Sequence of chain 27.A:
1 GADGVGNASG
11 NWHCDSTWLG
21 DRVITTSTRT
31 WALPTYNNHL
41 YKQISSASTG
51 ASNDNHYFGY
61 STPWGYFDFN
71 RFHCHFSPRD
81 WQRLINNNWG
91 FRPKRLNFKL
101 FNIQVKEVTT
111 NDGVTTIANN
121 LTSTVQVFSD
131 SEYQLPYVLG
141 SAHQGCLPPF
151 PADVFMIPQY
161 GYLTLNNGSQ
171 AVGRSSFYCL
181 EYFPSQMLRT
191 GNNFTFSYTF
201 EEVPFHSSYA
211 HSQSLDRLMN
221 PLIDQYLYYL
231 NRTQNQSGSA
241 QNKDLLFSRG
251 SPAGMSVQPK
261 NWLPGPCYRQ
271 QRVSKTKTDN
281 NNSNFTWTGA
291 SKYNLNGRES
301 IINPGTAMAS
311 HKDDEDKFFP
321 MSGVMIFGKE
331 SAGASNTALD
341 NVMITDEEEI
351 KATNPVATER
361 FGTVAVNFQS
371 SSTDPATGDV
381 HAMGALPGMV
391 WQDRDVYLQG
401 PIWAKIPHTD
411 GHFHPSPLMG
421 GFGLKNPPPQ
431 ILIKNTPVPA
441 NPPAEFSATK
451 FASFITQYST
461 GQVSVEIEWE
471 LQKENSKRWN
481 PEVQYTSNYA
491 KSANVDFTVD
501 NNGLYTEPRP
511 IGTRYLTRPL

Binding-site contacts:
Ligand atom C10 contacts residue SER256 of chain 17.A at 4.2 Å.
Ligand atom C11 contacts residue SER256 of chain 17.A at 4.3 Å.
Ligand atom O2 contacts residue THR286 of chain 27.A at 4.0 Å.
Ligand atom O1B contacts residue ARG232 of chain 17.A at 2.5 Å (salt-bridge).
Ligand atom C5 contacts residue ASN231 of chain 17.A at 4.5 Å.
Ligand atom O1B contacts residue ASN284 of chain 27.A at 3.7 Å.
Ligand atom O2 contacts residue ARG232 of chain 17.A at 4.5 Å.
Ligand atom C2 contacts residue ASN231 of chain 17.A at 4.0 Å.
Ligand atom O1A contacts residue THR286 of chain 27.A at 4.2 Å.
Ligand atom C3 contacts residue ASN231 of chain 17.A at 3.9 Å.
Ligand atom C1 contacts residue ARG232 of chain 17.A at 3.6 Å.
Ligand atom C11 contacts residue ALA253 of chain 17.A at 3.6 Å (hydrophobic).
Ligand atom O1B contacts residue ASN231 of chain 17.A at 4.3 Å.
Ligand atom C1 contacts residue ASN284 of chain 27.A at 3.8 Å.
Ligand atom C3 contacts residue THR286 of chain 27.A at 3.5 Å.
Ligand atom O1A contacts residue ASN284 of chain 27.A at 4.5 Å.
Ligand atom O4 contacts residue TRP287 of chain 27.A at 4.1 Å.
Ligand atom C4 contacts residue ASN231 of chain 17.A at 3.5 Å.
Ligand atom C2 contacts residue THR286 of chain 27.A at 4.2 Å.
Ligand atom C3 contacts residue TRP287 of chain 27.A at 4.1 Å (hydrophobic).
Ligand atom O10 contacts residue ASN55 of chain 27.A at 3.4 Å (h-bond).
Ligand atom O2 contacts residue TRP287 of chain 27.A at 4.5 Å.
Ligand atom C10 contacts residue ASN55 of chain 27.A at 3.8 Å.
Ligand atom C2 contacts residue ASN284 of chain 27.A at 3.9 Å.
Ligand atom O4 contacts residue ASN231 of chain 17.A at 4.2 Å.
Ligand atom O10 contacts residue SER256 of chain 17.A at 3.5 Å (h-bond).
Ligand atom C4 contacts residue VAL257 of chain 17.A at 4.4 Å (hydrophobic).
Ligand atom O1A contacts residue ASN231 of chain 17.A at 2.7 Å (h-bond).
Ligand atom C11 contacts residue GLY254 of chain 17.A at 3.6 Å.
Ligand atom O1A contacts residue ARG232 of chain 17.A at 3.5 Å.
Ligand atom C1 contacts residue ASN231 of chain 17.A at 3.6 Å.
Ligand atom O2 contacts residue ASN231 of chain 17.A at 4.2 Å.
Ligand atom O4 contacts residue VAL257 of chain 17.A at 3.1 Å.
Ligand atom C11 contacts residue ASN55 of chain 27.A at 3.2 Å.
Ligand atom O2 contacts residue ASN284 of chain 27.A at 3.0 Å (h-bond).
Ligand atom O10 contacts residue SER52 of chain 27.A at 4.4 Å.

The protein below binds the small molecule below.
Small molecule (SMILES): CC(=O)N[C@H]1[C@H]([C@H](O)[C@H](O)CO)O[C@@](O)(C(=O)O)C[C@@H]1O

Sequence of chain 17.A:
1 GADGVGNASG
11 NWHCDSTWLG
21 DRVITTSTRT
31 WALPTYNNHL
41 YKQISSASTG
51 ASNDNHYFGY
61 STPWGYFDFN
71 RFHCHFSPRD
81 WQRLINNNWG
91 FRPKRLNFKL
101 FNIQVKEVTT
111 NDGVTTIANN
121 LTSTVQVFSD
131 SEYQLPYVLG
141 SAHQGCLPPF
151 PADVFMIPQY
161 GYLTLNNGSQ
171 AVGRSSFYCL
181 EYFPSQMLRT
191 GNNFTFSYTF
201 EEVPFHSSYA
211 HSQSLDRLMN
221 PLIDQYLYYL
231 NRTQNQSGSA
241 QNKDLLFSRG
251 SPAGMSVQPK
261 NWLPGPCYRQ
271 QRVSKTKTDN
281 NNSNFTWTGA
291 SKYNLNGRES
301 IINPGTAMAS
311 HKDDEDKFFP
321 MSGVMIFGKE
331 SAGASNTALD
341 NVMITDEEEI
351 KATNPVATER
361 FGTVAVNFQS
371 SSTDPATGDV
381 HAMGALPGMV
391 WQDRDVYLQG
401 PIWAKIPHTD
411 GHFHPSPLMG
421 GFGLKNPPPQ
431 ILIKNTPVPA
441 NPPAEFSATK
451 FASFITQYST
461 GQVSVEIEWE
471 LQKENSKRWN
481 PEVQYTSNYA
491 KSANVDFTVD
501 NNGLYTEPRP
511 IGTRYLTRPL